Binding-site contacts:
Ligand atom C6 contacts residue FUC1 of chain 1.G at 3.9 Å.
Ligand atom C4 contacts residue ASN264 of chain 1.A at 4.5 Å.
Ligand atom C5 contacts residue THR266 of chain 1.A at 3.8 Å.
Ligand atom O6 contacts residue NAG1 of chain 1.I at 4.3 Å.
Ligand atom C3 contacts residue NAG1 of chain 1.I at 4.2 Å.
Ligand atom O5 contacts residue ASN264 of chain 1.A at 2.8 Å (h-bond).
Ligand atom O5 contacts residue GLU267 of chain 1.A at 4.1 Å.
Ligand atom C6 contacts residue ASN264 of chain 1.A at 3.7 Å.
Ligand atom O5 contacts residue FUC1 of chain 1.G at 4.1 Å.
Ligand atom O3 contacts residue NAG1 of chain 1.I at 3.7 Å.
Ligand atom O4 contacts residue NAG1 of chain 1.I at 3.3 Å.
Ligand atom O6 contacts residue FUC1 of chain 1.G at 2.9 Å (h-bond).
Ligand atom C4 contacts residue THR266 of chain 1.A at 4.3 Å.
Ligand atom C4 contacts residue NAG1 of chain 1.I at 3.4 Å.
Ligand atom C5 contacts residue ASN264 of chain 1.A at 3.1 Å.
Ligand atom C6 contacts residue GLU267 of chain 1.A at 4.4 Å.
Ligand atom C2 contacts residue ASN264 of chain 1.A at 4.4 Å.
Ligand atom C1 contacts residue ASN264 of chain 1.A at 3.0 Å.
Ligand atom O4 contacts residue THR266 of chain 1.A at 3.6 Å (h-bond).
Ligand atom C6 contacts residue THR266 of chain 1.A at 3.8 Å.

This small molecule binds to this protein.
Small molecule (SMILES): CC(=O)N[C@@H]1[C@@H](O)[C@H](O)[C@@H](CO)O[C@H]1O

Sequence of chain 1.A:
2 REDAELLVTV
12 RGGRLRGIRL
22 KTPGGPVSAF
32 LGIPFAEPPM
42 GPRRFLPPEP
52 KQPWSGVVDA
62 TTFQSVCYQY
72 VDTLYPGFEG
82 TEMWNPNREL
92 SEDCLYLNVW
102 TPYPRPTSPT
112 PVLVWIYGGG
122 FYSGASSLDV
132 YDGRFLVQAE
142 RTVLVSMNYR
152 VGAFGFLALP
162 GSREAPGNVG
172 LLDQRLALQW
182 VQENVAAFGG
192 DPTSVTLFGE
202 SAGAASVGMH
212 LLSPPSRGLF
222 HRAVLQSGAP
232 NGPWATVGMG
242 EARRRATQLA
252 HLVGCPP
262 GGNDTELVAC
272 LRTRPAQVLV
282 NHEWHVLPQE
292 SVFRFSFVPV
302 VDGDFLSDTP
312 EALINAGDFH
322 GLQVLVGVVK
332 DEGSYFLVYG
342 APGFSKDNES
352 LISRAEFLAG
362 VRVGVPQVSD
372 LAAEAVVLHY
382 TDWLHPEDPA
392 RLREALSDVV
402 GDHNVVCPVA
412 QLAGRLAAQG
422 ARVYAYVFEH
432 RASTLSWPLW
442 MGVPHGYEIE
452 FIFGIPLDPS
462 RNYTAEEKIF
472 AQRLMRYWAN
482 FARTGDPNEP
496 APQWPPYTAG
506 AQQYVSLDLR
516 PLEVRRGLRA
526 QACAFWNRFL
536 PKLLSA